Sequence of chain 1.B:
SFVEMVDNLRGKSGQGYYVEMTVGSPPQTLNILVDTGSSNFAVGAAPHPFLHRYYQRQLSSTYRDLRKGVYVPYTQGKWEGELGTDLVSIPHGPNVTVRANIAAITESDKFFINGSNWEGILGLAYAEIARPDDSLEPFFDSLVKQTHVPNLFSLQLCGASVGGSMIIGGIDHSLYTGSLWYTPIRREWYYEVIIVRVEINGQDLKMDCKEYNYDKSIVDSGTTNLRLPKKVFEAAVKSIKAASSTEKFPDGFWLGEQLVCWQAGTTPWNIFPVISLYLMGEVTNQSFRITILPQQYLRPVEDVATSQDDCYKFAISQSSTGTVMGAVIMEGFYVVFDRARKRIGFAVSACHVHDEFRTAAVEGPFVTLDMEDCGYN

The small molecule below binds the protein below.
Small molecule (SMILES): COCc1cc2cc(c1)C(=O)N[C@H]([C@H](O)CNCc1cccc(C(C)C)c1)Cc1cccc(c1)OCCCCO2

Binding-site contacts:
Ligand atom C25 contacts residue GLY246 of chain 1.B at 3.6 Å.
Ligand atom C25 contacts residue THR248 of chain 1.B at 3.6 Å.
Ligand atom C45 contacts residue SER341 of chain 1.B at 3.7 Å.
Ligand atom N58 contacts residue GLY50 of chain 1.B at 3.0 Å (h-bond).
Ligand atom C79 contacts residue TYR214 of chain 1.B at 3.6 Å (hydrophobic).
Ligand atom C51 contacts residue ASP48 of chain 1.B at 3.7 Å.
Ligand atom O53 contacts residue ASP48 of chain 1.B at 2.6 Å (salt-bridge).
Ligand atom C14 contacts residue GLN89 of chain 1.B at 3.3 Å.
Ligand atom O50 contacts residue THR88 of chain 1.B at 3.1 Å (h-bond).
Ligand atom C16 contacts residue GLN89 of chain 1.B at 3.4 Å.
Ligand atom C35 contacts residue GLN89 of chain 1.B at 3.5 Å.
Ligand atom C32 contacts residue GLN89 of chain 1.B at 3.7 Å.
Ligand atom O50 contacts residue TYR87 of chain 1.B at 3.5 Å.
Ligand atom C67 contacts residue PRO86 of chain 1.B at 3.3 Å (hydrophobic).
Ligand atom C36 contacts residue GLN89 of chain 1.B at 3.6 Å.
Ligand atom C28 contacts residue GLN89 of chain 1.B at 3.5 Å.
Ligand atom O53 contacts residue GLY50 of chain 1.B at 3.6 Å (h-bond).
Ligand atom C39 contacts residue GLN89 of chain 1.B at 3.6 Å.
Ligand atom C9 contacts residue LEU46 of chain 1.B at 3.5 Å (hydrophobic).
Ligand atom C71 contacts residue THR88 of chain 1.B at 3.2 Å.
Ligand atom C22 contacts residue GLN28 of chain 1.B at 3.4 Å.
Ligand atom C69 contacts residue THR88 of chain 1.B at 3.5 Å.
Ligand atom C64 contacts residue GLY50 of chain 1.B at 3.3 Å.
Ligand atom C5 contacts residue ASP48 of chain 1.B at 3.6 Å.
Ligand atom C33 contacts residue GLY246 of chain 1.B at 3.5 Å.
Ligand atom O53 contacts residue TYR87 of chain 1.B at 3.5 Å.
Ligand atom O18 contacts residue ILE126 of chain 1.B at 3.5 Å.
Ligand atom C51 contacts residue ASP244 of chain 1.B at 3.7 Å.
Ligand atom O50 contacts residue GLN89 of chain 1.B at 2.9 Å (h-bond).
Ligand atom C22 contacts residue GLY29 of chain 1.B at 3.6 Å.
Ligand atom O18 contacts residue TRP131 of chain 1.B at 3.5 Å.
Ligand atom C60 contacts residue ASP244 of chain 1.B at 3.4 Å.
Ligand atom C14 contacts residue PHE124 of chain 1.B at 3.5 Å (hydrophobic).
Ligand atom O53 contacts residue SER51 of chain 1.B at 3.6 Å.
Ligand atom C9 contacts residue GLY246 of chain 1.B at 3.3 Å.
Ligand atom C60 contacts residue GLY50 of chain 1.B at 3.4 Å.
Ligand atom C55 contacts residue ASP244 of chain 1.B at 3.3 Å.
Ligand atom N58 contacts residue ASP244 of chain 1.B at 2.8 Å (salt-bridge).
Ligand atom C45 contacts residue ARG251 of chain 1.B at 3.4 Å.
Ligand atom N1 contacts residue GLY246 of chain 1.B at 3.1 Å (h-bond).